The protein below binds the small molecule below.
Small molecule (SMILES): OC[C@@H]1O[C@@](CO)(O[C@H]2O[C@H](CO)[C@@H](O)C(O)[C@@H]2O)[C@@H](O)[C@H]1O

Binding-site contacts:
Ligand atom C6 contacts residue GLU198 of chain 1.E at 3.7 Å.
Ligand atom O6 contacts residue ARG155 of chain 1.E at 4.2 Å.
Ligand atom C5 contacts residue ARG201 of chain 1.E at 4.4 Å.
Ligand atom O6 contacts residue THR145 of chain 1.E at 3.8 Å.
Ligand atom C4 contacts residue HIS194 of chain 1.E at 3.7 Å.
Ligand atom C6 contacts residue ARG155 of chain 1.E at 3.1 Å.
Ligand atom O6 contacts residue ARG155 of chain 1.E at 3.5 Å (salt-bridge).
Ligand atom O3 contacts residue GLU286 of chain 1.G at 3.7 Å.
Ligand atom O4 contacts residue ARG201 of chain 1.E at 3.3 Å (salt-bridge).
Ligand atom O4 contacts residue HIS194 of chain 1.E at 3.0 Å (h-bond).
Ligand atom C5 contacts residue GLU154 of chain 1.E at 4.3 Å.
Ligand atom O6 contacts residue GLU154 of chain 1.E at 4.3 Å.
Ligand atom C3 contacts residue GLU286 of chain 1.G at 4.4 Å.
Ligand atom C5 contacts residue ARG155 of chain 1.E at 4.3 Å.
Ligand atom C4 contacts residue ARG201 of chain 1.E at 4.4 Å.
Ligand atom O2 contacts residue GLU286 of chain 1.G at 4.2 Å.
Ligand atom C4 contacts residue GLU154 of chain 1.E at 3.9 Å.
Ligand atom O4 contacts residue GLU154 of chain 1.E at 4.3 Å.
Ligand atom O6 contacts residue GLU198 of chain 1.E at 3.1 Å (salt-bridge).
Ligand atom C6 contacts residue GLU154 of chain 1.E at 3.4 Å.
Ligand atom C4 contacts residue ARG155 of chain 1.E at 4.3 Å.
Ligand atom O4 contacts residue ARG155 of chain 1.E at 3.7 Å.
Ligand atom C1 contacts residue GLU286 of chain 1.G at 4.2 Å.
Ligand atom C6 contacts residue ARG201 of chain 1.E at 4.1 Å.
Ligand atom O3 contacts residue HIS194 of chain 1.E at 3.2 Å (h-bond).
Ligand atom C3 contacts residue HIS194 of chain 1.E at 4.0 Å.
Ligand atom O2 contacts residue GLU286 of chain 1.G at 3.6 Å.

Sequence of chain 1.E:
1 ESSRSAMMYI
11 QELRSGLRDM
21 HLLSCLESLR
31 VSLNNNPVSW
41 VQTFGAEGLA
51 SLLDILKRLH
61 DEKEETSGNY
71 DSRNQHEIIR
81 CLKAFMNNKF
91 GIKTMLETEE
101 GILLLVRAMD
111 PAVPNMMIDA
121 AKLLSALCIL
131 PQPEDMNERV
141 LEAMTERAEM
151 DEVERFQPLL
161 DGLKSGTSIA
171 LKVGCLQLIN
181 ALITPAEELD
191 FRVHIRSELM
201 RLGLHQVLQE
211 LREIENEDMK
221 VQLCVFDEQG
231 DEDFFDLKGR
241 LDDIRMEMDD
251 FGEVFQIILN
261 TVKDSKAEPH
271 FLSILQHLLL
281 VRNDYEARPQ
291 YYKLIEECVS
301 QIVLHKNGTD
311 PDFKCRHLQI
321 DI

Sequence of chain 1.G:
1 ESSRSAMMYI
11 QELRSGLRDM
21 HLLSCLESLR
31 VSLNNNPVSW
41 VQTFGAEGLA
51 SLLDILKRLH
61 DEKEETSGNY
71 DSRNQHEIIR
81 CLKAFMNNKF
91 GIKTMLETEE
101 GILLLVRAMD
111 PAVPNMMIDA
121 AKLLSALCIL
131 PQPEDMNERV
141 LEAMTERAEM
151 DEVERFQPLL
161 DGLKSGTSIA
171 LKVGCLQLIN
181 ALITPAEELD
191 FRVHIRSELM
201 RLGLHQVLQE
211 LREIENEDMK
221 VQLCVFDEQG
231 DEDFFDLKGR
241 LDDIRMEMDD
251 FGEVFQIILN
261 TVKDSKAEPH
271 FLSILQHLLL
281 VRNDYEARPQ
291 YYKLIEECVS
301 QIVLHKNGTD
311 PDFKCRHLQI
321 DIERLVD